A small-molecule ligand and the protein it binds are described below.
Small molecule (SMILES): CC(=O)N[C@H]1[C@H](O[C@H]2[C@H](O)[C@@H](NC(C)=O)CO[C@@H]2CO)O[C@H](CO)[C@@H](O[C@@H]2O[C@H](CO)[C@@H](O)[C@H](O)[C@@H]2O)[C@@H]1O

Sequence of chain 2.A:
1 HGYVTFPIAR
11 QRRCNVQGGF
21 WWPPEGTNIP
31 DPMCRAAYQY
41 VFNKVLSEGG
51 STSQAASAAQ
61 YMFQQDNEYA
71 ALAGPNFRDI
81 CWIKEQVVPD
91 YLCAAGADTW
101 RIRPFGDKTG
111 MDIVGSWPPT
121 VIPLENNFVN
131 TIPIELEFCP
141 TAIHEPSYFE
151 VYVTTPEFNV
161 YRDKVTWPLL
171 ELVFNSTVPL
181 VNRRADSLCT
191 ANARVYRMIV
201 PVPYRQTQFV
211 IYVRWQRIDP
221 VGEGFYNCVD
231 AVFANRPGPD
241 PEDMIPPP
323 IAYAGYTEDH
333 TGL

Binding-site contacts:
Ligand atom C7 contacts residue ARG78 of chain 2.A at 4.2 Å.
Ligand atom O3 contacts residue ARG78 of chain 2.A at 3.2 Å (salt-bridge).
Ligand atom O7 contacts residue ASN175 of chain 2.A at 4.1 Å.
Ligand atom O5 contacts residue ASN175 of chain 2.A at 2.3 Å (h-bond).
Ligand atom C7 contacts residue ASN175 of chain 2.A at 3.7 Å.
Ligand atom C6 contacts residue ASP79 of chain 2.A at 4.1 Å.
Ligand atom O6 contacts residue ASP79 of chain 2.A at 3.9 Å.
Ligand atom O6 contacts residue ARG78 of chain 2.A at 3.7 Å.
Ligand atom C2 contacts residue GLU150 of chain 2.A at 3.7 Å.
Ligand atom C7 contacts residue GLU150 of chain 2.A at 3.6 Å.
Ligand atom C1 contacts residue ARG78 of chain 2.A at 4.4 Å.
Ligand atom C8 contacts residue ILE80 of chain 2.A at 3.8 Å (hydrophobic).
Ligand atom C3 contacts residue ASN175 of chain 2.A at 3.8 Å.
Ligand atom C7 contacts residue LEU172 of chain 2.A at 4.1 Å (hydrophobic).
Ligand atom C6 contacts residue ARG78 of chain 2.A at 3.8 Å.
Ligand atom C5 contacts residue ASN175 of chain 2.A at 3.6 Å.
Ligand atom N2 contacts residue GLU150 of chain 2.A at 2.8 Å (salt-bridge).
Ligand atom C1 contacts residue GLU150 of chain 2.A at 3.7 Å.
Ligand atom C8 contacts residue LEU172 of chain 2.A at 4.1 Å (hydrophobic).
Ligand atom C8 contacts residue GLU150 of chain 2.A at 3.4 Å.
Ligand atom C3 contacts residue ARG78 of chain 2.A at 3.8 Å.
Ligand atom O4 contacts residue ARG78 of chain 2.A at 4.2 Å.
Ligand atom N2 contacts residue ASN175 of chain 2.A at 2.9 Å (h-bond).
Ligand atom C2 contacts residue ARG78 of chain 2.A at 3.9 Å.
Ligand atom C2 contacts residue ASN175 of chain 2.A at 2.5 Å.
Ligand atom O5 contacts residue ARG78 of chain 2.A at 3.6 Å.
Ligand atom C5 contacts residue ARG78 of chain 2.A at 4.4 Å.
Ligand atom O7 contacts residue LEU172 of chain 2.A at 4.0 Å.
Ligand atom O7 contacts residue ARG78 of chain 2.A at 3.2 Å.
Ligand atom C3 contacts residue GLU150 of chain 2.A at 4.3 Å.
Ligand atom C1 contacts residue ASN175 of chain 2.A at 1.4 Å.
Ligand atom C8 contacts residue TYR152 of chain 2.A at 3.4 Å (hydrophobic).
Ligand atom C4 contacts residue ASN175 of chain 2.A at 4.2 Å.